A small-molecule ligand and the protein it binds are described below.
Small molecule (SMILES): [H]/N=C(/Nc1cccc(COC[C@@H](CN)OCc2cccc(/N=C(/N)c3cccs3)c2)c1)c1cccs1

Sequence of chain 1.B:
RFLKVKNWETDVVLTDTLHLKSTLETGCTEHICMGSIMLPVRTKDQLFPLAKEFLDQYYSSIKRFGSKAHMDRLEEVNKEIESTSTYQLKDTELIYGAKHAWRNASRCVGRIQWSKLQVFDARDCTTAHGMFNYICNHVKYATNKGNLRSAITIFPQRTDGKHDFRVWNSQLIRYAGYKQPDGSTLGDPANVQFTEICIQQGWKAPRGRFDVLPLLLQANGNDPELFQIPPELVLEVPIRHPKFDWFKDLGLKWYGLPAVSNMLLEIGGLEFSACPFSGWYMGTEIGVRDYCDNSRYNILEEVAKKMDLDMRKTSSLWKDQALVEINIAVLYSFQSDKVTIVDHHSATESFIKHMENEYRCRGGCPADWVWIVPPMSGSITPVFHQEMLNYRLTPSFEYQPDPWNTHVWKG

Binding-site contacts:
Ligand atom C04 contacts residue TRP10 of chain 1.B at 3.7 Å (hydrophobic).
Ligand atom C02 contacts residue SER306 of chain 1.A at 3.0 Å.
Ligand atom S21 contacts residue HEM1 of chain 1.C at 3.3 Å.
Ligand atom C22 contacts residue GLY290 of chain 1.A at 3.2 Å.
Ligand atom C22 contacts residue HEM1 of chain 1.C at 3.6 Å.
Ligand atom C37 contacts residue HEM1 of chain 1.C at 3.8 Å.
Ligand atom C26 contacts residue GLU296 of chain 1.A at 3.4 Å.
Ligand atom C22 contacts residue SER289 of chain 1.A at 3.5 Å.
Ligand atom C03 contacts residue TRP10 of chain 1.B at 3.7 Å (hydrophobic).
Ligand atom C06 contacts residue TRP10 of chain 1.B at 3.5 Å (hydrophobic).
Ligand atom C23 contacts residue PHE288 of chain 1.A at 3.6 Å (hydrophobic).
Ligand atom O18 contacts residue TRP382 of chain 1.A at 3.8 Å.
Ligand atom C24 contacts residue PRO269 of chain 1.A at 3.7 Å (hydrophobic).
Ligand atom C23 contacts residue SER289 of chain 1.A at 3.8 Å.
Ligand atom N26 contacts residue GLU296 of chain 1.A at 2.8 Å (salt-bridge).
Ligand atom C17 contacts residue TYR410 of chain 1.A at 3.5 Å (hydrophobic).
Ligand atom C31 contacts residue HEM1 of chain 1.C at 3.6 Å.
Ligand atom C33 contacts residue HEM1 of chain 1.C at 3.5 Å.
Ligand atom C31 contacts residue GLU296 of chain 1.A at 3.3 Å.
Ligand atom N26 contacts residue PRO269 of chain 1.A at 3.8 Å.
Ligand atom C33 contacts residue VAL271 of chain 1.A at 3.6 Å (hydrophobic).
Ligand atom C32 contacts residue HEM1 of chain 1.C at 3.5 Å.
Ligand atom C03 contacts residue SER306 of chain 1.A at 3.5 Å.
Ligand atom N26 contacts residue TRP291 of chain 1.A at 3.0 Å (h-bond).
Ligand atom C36 contacts residue HEM1 of chain 1.C at 3.8 Å.
Ligand atom C35 contacts residue HEM1 of chain 1.C at 3.7 Å.
Ligand atom C23 contacts residue PRO269 of chain 1.A at 3.5 Å (hydrophobic).
Ligand atom C25 contacts residue PRO269 of chain 1.A at 3.8 Å (hydrophobic).
Ligand atom N06 contacts residue TRP10 of chain 1.B at 3.2 Å.
Ligand atom C20 contacts residue HEM1 of chain 1.C at 3.7 Å.
Ligand atom C36 contacts residue GLU296 of chain 1.A at 3.6 Å.
Ligand atom C34 contacts residue VAL271 of chain 1.A at 3.3 Å (hydrophobic).
Ligand atom N27 contacts residue GLU296 of chain 1.A at 2.5 Å (salt-bridge).
Ligand atom C26 contacts residue PRO269 of chain 1.A at 3.8 Å (hydrophobic).
Ligand atom C16 contacts residue MET40 of chain 1.A at 3.8 Å (hydrophobic).
Ligand atom C12 contacts residue TRP10 of chain 1.B at 3.5 Å (hydrophobic).
Ligand atom C24 contacts residue VAL271 of chain 1.A at 3.7 Å (hydrophobic).
Ligand atom C22 contacts residue PHE288 of chain 1.A at 3.8 Å (hydrophobic).
Ligand atom C35 contacts residue VAL271 of chain 1.A at 3.6 Å (hydrophobic).
Ligand atom C17 contacts residue HEM1 of chain 1.C at 3.7 Å.

Sequence of chain 1.A:
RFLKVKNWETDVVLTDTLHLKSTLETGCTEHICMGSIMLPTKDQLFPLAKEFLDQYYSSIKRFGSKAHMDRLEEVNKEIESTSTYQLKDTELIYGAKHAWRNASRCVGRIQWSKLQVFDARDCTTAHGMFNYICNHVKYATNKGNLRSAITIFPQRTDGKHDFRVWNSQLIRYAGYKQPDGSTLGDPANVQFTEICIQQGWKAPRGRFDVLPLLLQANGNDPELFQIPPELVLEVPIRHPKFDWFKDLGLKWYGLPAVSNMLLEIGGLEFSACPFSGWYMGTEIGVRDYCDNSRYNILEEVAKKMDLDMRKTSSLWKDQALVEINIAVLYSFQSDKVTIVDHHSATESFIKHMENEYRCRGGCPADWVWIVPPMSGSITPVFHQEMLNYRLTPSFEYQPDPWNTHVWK